Binding-site contacts:
Ligand atom C5 contacts residue ASN18 of chain 1.E at 3.4 Å.
Ligand atom C4' contacts residue ILE16 of chain 1.E at 4.1 Å (hydrophobic).
Ligand atom C3' contacts residue GLY124 of chain 1.E at 4.2 Å.
Ligand atom O4' contacts residue ILE17 of chain 1.E at 4.3 Å.
Ligand atom C4' contacts residue GLY124 of chain 1.E at 4.0 Å.
Ligand atom N9 contacts residue ASN18 of chain 1.E at 3.1 Å.
Ligand atom C4' contacts residue ASN18 of chain 1.E at 4.2 Å.
Ligand atom O3' contacts residue MET123 of chain 1.E at 4.4 Å.
Ligand atom N3 contacts residue ASN18 of chain 1.E at 4.4 Å.
Ligand atom C1' contacts residue ASN18 of chain 1.E at 3.4 Å.
Ligand atom C5' contacts residue ALA122 of chain 1.E at 4.0 Å (hydrophobic).
Ligand atom C2' contacts residue GLY124 of chain 1.E at 4.2 Å.
Ligand atom O3' contacts residue GLY124 of chain 1.E at 3.8 Å.
Ligand atom O2' contacts residue ALA122 of chain 1.E at 4.0 Å.
Ligand atom C4 contacts residue ASN18 of chain 1.E at 3.7 Å.
Ligand atom N7 contacts residue ASN18 of chain 1.E at 2.8 Å (h-bond).
Ligand atom C5' contacts residue ASN18 of chain 1.E at 4.3 Å.
Ligand atom O2' contacts residue VAL121 of chain 1.E at 3.7 Å.
Ligand atom C5' contacts residue GLY124 of chain 1.E at 4.3 Å.
Ligand atom O4' contacts residue ASN18 of chain 1.E at 2.9 Å.
Ligand atom P contacts residue ASN18 of chain 1.E at 4.0 Å.
Ligand atom O4' contacts residue ILE16 of chain 1.E at 4.4 Å.
Ligand atom O6 contacts residue ASN18 of chain 1.E at 4.5 Å.
Ligand atom O2' contacts residue GLY124 of chain 1.E at 3.1 Å.
Ligand atom C6 contacts residue ASN18 of chain 1.E at 4.2 Å.
Ligand atom OP2 contacts residue ASN18 of chain 1.E at 4.2 Å.
Ligand atom C5' contacts residue ILE16 of chain 1.E at 3.8 Å (hydrophobic).
Ligand atom C8 contacts residue ASN18 of chain 1.E at 3.0 Å.

Sequence of chain 1.E:
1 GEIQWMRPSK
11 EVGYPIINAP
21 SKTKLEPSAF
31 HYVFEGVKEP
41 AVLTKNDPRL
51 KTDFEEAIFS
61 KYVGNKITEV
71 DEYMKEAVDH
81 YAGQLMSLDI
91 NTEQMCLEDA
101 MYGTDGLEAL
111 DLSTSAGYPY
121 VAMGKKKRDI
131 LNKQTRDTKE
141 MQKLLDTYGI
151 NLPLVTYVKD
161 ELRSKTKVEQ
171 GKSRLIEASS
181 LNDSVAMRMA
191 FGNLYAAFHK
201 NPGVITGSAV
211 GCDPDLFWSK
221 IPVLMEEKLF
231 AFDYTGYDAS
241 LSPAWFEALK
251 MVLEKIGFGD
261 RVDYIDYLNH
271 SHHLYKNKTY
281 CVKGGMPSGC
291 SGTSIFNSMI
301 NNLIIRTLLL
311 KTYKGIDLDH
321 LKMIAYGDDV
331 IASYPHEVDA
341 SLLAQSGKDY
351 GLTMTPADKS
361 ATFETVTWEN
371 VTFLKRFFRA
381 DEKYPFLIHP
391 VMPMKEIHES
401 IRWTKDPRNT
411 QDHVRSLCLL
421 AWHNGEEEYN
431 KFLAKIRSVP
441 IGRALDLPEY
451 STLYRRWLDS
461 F

The small molecule below binds the protein below.
Small molecule (SMILES): Nc1nc(=O)c2ncn([C@@H]3O[C@H](COP(=O)=O)[C@@H](O[P](=O)(O)OC[C@H]4O[C@@H](n5cnc6c(=O)nc(N)[nH]c65)[C@H](O)[C@@H]4O[P](=O)(O)OC[C@H]4O[C@@H](n5cnc6c(N)ncnc65)[C@H](O)[C@@H]4O)[C@H]3O)c2[nH]1